Sequence of chain 1.C:
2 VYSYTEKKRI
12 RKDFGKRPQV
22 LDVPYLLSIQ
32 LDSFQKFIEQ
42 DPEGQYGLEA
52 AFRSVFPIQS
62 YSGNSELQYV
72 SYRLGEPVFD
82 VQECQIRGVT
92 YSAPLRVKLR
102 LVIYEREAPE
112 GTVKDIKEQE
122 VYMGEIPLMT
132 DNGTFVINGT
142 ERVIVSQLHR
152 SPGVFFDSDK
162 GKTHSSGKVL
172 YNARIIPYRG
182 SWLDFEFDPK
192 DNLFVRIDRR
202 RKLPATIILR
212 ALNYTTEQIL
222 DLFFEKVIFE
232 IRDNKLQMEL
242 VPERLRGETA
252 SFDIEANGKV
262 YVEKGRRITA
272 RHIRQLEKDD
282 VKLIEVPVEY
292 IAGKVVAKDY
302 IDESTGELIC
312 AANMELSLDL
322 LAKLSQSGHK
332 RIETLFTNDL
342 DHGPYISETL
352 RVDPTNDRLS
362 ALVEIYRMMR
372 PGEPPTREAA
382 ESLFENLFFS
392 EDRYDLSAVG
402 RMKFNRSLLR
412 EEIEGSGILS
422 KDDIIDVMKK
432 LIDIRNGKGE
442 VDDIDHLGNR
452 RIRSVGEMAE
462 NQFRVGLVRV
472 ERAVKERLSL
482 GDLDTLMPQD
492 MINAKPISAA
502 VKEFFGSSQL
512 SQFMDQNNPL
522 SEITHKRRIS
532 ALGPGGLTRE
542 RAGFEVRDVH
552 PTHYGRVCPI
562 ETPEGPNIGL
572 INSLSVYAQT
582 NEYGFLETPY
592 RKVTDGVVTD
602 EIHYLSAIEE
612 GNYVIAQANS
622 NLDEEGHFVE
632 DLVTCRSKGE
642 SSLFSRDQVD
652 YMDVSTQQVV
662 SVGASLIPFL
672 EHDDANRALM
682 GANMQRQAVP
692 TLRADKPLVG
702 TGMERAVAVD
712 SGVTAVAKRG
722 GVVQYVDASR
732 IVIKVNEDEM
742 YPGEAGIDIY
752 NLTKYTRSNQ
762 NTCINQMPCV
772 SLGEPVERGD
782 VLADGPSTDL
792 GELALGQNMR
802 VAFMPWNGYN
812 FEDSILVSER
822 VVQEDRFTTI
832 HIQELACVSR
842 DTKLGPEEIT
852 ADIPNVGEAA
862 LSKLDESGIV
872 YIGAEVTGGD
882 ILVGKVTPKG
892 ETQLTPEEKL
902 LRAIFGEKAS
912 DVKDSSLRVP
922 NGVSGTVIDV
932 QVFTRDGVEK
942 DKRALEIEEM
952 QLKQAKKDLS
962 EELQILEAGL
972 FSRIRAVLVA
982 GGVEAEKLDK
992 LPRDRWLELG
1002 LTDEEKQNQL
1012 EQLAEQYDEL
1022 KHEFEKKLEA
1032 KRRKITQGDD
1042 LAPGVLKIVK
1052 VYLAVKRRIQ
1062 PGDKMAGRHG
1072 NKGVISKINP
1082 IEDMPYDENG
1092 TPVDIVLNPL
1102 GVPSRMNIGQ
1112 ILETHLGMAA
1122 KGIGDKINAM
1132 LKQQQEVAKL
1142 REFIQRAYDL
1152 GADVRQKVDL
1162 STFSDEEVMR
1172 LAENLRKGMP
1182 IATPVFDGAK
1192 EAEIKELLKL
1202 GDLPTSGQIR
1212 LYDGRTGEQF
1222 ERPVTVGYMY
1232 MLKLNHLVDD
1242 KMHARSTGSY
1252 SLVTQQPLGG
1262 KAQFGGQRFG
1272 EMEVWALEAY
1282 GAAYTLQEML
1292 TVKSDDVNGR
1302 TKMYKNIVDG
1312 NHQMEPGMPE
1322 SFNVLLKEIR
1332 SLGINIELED

The protein below binds the small molecule below.
Small molecule (SMILES): C[C@H](CCC(=O)NCCC[N+](C)(C)CC(O)CS(=O)(=O)O)[C@H]1CC[C@H]2[C@@H]3[C@H](O)C[C@@H]4C[C@H](O)CC[C@]4(C)[C@H]3C[C@H](O)[C@]12C

Binding-site contacts:
Ligand atom C15 contacts residue TYR726 of chain 1.C at 4.1 Å (hydrophobic).
Ligand atom C22 contacts residue GLN725 of chain 1.C at 3.4 Å.
Ligand atom C14 contacts residue GLN965 of chain 1.C at 4.2 Å.
Ligand atom C7 contacts residue GLN725 of chain 1.C at 3.8 Å.
Ligand atom C9 contacts residue GLN725 of chain 1.C at 4.1 Å.
Ligand atom C8 contacts residue GLN725 of chain 1.C at 3.6 Å.
Ligand atom C16 contacts residue TYR726 of chain 1.C at 3.9 Å (hydrophobic).
Ligand atom C14 contacts residue GLU962 of chain 1.C at 3.5 Å.
Ligand atom C10 contacts residue GLN725 of chain 1.C at 4.2 Å.
Ligand atom C13 contacts residue GLU962 of chain 1.C at 3.3 Å.
Ligand atom C2 contacts residue ASP135 of chain 1.A at 4.4 Å.
Ligand atom O3 contacts residue ILE966 of chain 1.C at 3.2 Å.
Ligand atom C17 contacts residue ILE966 of chain 1.C at 3.6 Å (hydrophobic).
Ligand atom C12 contacts residue GLN965 of chain 1.C at 4.4 Å.
Ligand atom O2 contacts residue GLU962 of chain 1.C at 2.4 Å (salt-bridge).
Ligand atom C7 contacts residue ILE966 of chain 1.C at 3.8 Å (hydrophobic).
Ligand atom C1 contacts residue ASP135 of chain 1.A at 3.3 Å.
Ligand atom C11 contacts residue ASP135 of chain 1.A at 3.9 Å.
Ligand atom C16 contacts residue ILE966 of chain 1.C at 3.6 Å (hydrophobic).
Ligand atom C20 contacts residue GLN725 of chain 1.C at 3.6 Å.
Ligand atom O2 contacts residue GLN965 of chain 1.C at 4.5 Å.
Ligand atom C8 contacts residue ALA969 of chain 1.C at 3.8 Å (hydrophobic).
Ligand atom C12 contacts residue ASP135 of chain 1.A at 4.2 Å.
Ligand atom C23 contacts residue GLN725 of chain 1.C at 3.9 Å.
Ligand atom C3 contacts residue ASP135 of chain 1.A at 4.3 Å.
Ligand atom C11 contacts residue TYR726 of chain 1.C at 3.7 Å (hydrophobic).
Ligand atom O3 contacts residue GLN965 of chain 1.C at 3.7 Å.

Sequence of chain 1.A:
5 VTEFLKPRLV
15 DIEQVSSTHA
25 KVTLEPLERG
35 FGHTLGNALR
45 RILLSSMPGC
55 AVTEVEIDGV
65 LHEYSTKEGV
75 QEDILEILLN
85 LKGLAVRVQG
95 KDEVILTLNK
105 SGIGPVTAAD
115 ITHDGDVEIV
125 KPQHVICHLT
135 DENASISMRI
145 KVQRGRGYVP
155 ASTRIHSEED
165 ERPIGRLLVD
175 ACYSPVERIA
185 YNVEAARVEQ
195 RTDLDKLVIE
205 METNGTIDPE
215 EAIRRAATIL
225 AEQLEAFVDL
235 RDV